Sequence of chain 8.A:
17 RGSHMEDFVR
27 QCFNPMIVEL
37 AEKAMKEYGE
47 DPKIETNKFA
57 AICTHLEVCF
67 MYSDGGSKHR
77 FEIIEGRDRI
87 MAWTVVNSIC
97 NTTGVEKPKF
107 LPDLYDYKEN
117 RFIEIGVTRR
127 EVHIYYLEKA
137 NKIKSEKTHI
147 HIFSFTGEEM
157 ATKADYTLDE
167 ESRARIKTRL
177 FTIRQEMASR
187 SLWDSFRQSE

Binding-site contacts:
Ligand atom O15 contacts residue HIS61 of chain 8.A at 3.0 Å (h-bond).
Ligand atom C06 contacts residue TYR44 of chain 8.A at 3.2 Å (hydrophobic).
Ligand atom C14 contacts residue HIS61 of chain 8.A at 3.4 Å.
Ligand atom O13 contacts residue ILE121 of chain 8.A at 3.8 Å.
Ligand atom O15 contacts residue ILE121 of chain 8.A at 2.9 Å (h-bond).
Ligand atom O10 contacts residue MN1 of chain 8.C at 1.8 Å.
Ligand atom C12 contacts residue MN1 of chain 8.C at 3.4 Å.
Ligand atom C14 contacts residue TYR131 of chain 8.A at 3.9 Å (hydrophobic).
Ligand atom C03 contacts residue TYR44 of chain 8.A at 3.9 Å (hydrophobic).
Ligand atom N08 contacts residue MN1 of chain 8.C at 3.7 Å.
Ligand atom N16 contacts residue TYR131 of chain 8.A at 3.5 Å (h-bond).
Ligand atom O10 contacts residue ASP109 of chain 8.A at 3.8 Å.
Ligand atom C21 contacts residue SO41 of chain 8.I at 3.5 Å.
Ligand atom C22 contacts residue LYS54 of chain 8.A at 3.9 Å.
Ligand atom C21 contacts residue LYS54 of chain 8.A at 3.8 Å.
Ligand atom C11 contacts residue MN1 of chain 8.C at 3.5 Å.
Ligand atom O13 contacts residue ASP109 of chain 8.A at 3.0 Å (salt-bridge).
Ligand atom O13 contacts residue MN1 of chain 8.C at 2.6 Å.
Ligand atom C04 contacts residue TYR44 of chain 8.A at 3.4 Å (hydrophobic).
Ligand atom C07 contacts residue MN1 of chain 8.C at 3.9 Å.
Ligand atom C27 contacts residue ILE58 of chain 8.A at 3.4 Å (hydrophobic).
Ligand atom O13 contacts residue HIS61 of chain 8.A at 3.1 Å (h-bond).
Ligand atom C14 contacts residue ILE121 of chain 8.A at 3.9 Å (hydrophobic).
Ligand atom O13 contacts residue GLU120 of chain 8.A at 2.7 Å (salt-bridge).
Ligand atom C12 contacts residue MN1 of chain 8.B at 2.7 Å.
Ligand atom N28 contacts residue ILE58 of chain 8.A at 3.4 Å.
Ligand atom C12 contacts residue GLU120 of chain 8.A at 3.6 Å.
Ligand atom C09 contacts residue GLU81 of chain 8.A at 3.6 Å.
Ligand atom C12 contacts residue HIS61 of chain 8.A at 3.4 Å.
Ligand atom C05 contacts residue TYR44 of chain 8.A at 3.6 Å (hydrophobic).
Ligand atom O02 contacts residue TYR44 of chain 8.A at 3.6 Å.
Ligand atom C14 contacts residue MN1 of chain 8.B at 2.9 Å.
Ligand atom O15 contacts residue TYR131 of chain 8.A at 3.7 Å.
Ligand atom O13 contacts residue MN1 of chain 8.B at 1.8 Å.
Ligand atom O15 contacts residue MN1 of chain 8.B at 2.4 Å.
Ligand atom C14 contacts residue GLU120 of chain 8.A at 3.9 Å.
Ligand atom O10 contacts residue GLU81 of chain 8.A at 3.2 Å (salt-bridge).
Ligand atom C22 contacts residue SO41 of chain 8.I at 3.4 Å.
Ligand atom O15 contacts residue GLU120 of chain 8.A at 3.4 Å (salt-bridge).
Ligand atom C09 contacts residue MN1 of chain 8.C at 2.7 Å.

This protein binds this small molecule.
Small molecule (SMILES): COc1cc(CCNC(=O)c2nc(-c3ccccc3C)[nH]c(=O)c2O)ccn1